Sequence of chain 1.A:
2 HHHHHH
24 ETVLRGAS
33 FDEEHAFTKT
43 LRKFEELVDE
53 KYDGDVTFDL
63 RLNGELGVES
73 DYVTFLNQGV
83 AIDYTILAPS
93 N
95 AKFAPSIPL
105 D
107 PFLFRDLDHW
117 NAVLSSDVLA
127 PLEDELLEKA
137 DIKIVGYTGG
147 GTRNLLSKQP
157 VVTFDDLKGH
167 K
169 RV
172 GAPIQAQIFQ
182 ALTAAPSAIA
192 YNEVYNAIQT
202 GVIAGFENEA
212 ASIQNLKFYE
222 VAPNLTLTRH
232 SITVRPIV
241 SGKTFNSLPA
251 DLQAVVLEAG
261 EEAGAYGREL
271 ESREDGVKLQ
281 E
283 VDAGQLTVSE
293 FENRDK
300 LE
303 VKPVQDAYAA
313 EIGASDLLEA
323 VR

A protein and the small-molecule ligand that binds it are described below.
Small molecule (SMILES): O=C(O)[C@H]1O[C@H](O)[C@@H](O)[C@@H](O)[C@@H]1O

Binding-site contacts:
Ligand atom O4 contacts residue GLU71 of chain 1.A at 2.7 Å (salt-bridge).
Ligand atom C3 contacts residue GLU71 of chain 1.A at 3.3 Å.
Ligand atom O5 contacts residue ASN209 of chain 1.A at 3.1 Å (h-bond).
Ligand atom O6A contacts residue TYR192 of chain 1.A at 3.5 Å.
Ligand atom O1 contacts residue PHE33 of chain 1.A at 3.4 Å.
Ligand atom O6A contacts residue ASN93 of chain 1.A at 3.6 Å.
Ligand atom O4 contacts residue ASN93 of chain 1.A at 2.8 Å (h-bond).
Ligand atom C6 contacts residue MSE171 of chain 1.A at 3.8 Å.
Ligand atom O5 contacts residue ARG149 of chain 1.A at 3.2 Å (salt-bridge).
Ligand atom C6 contacts residue ARG169 of chain 1.A at 3.5 Å.
Ligand atom O3 contacts residue GLU71 of chain 1.A at 2.7 Å (salt-bridge).
Ligand atom O6A contacts residue MSE171 of chain 1.A at 3.6 Å.
Ligand atom O2 contacts residue ARG236 of chain 1.A at 3.0 Å (salt-bridge).
Ligand atom O6B contacts residue TYR192 of chain 1.A at 3.6 Å.
Ligand atom O1 contacts residue TYR192 of chain 1.A at 2.8 Å (h-bond).
Ligand atom O1 contacts residue ASN209 of chain 1.A at 3.9 Å.
Ligand atom C1 contacts residue TYR192 of chain 1.A at 3.6 Å (hydrophobic).
Ligand atom C1 contacts residue GLU210 of chain 1.A at 3.6 Å.
Ligand atom C5 contacts residue TYR192 of chain 1.A at 3.7 Å (hydrophobic).
Ligand atom O3 contacts residue ALA90 of chain 1.A at 3.7 Å.
Ligand atom C6 contacts residue ARG149 of chain 1.A at 3.9 Å.
Ligand atom C2 contacts residue GLU210 of chain 1.A at 3.2 Å.
Ligand atom C1 contacts residue SER213 of chain 1.A at 3.7 Å.
Ligand atom O2 contacts residue GLU210 of chain 1.A at 2.6 Å (salt-bridge).
Ligand atom O6B contacts residue ASN209 of chain 1.A at 3.1 Å (h-bond).
Ligand atom O6A contacts residue ARG169 of chain 1.A at 2.9 Å (salt-bridge).
Ligand atom O4 contacts residue ALA90 of chain 1.A at 3.8 Å.
Ligand atom C1 contacts residue ARG149 of chain 1.A at 3.8 Å.
Ligand atom O3 contacts residue ARG236 of chain 1.A at 2.9 Å (salt-bridge).
Ligand atom O1 contacts residue SER213 of chain 1.A at 3.5 Å.
Ligand atom O6B contacts residue MSE171 of chain 1.A at 3.6 Å.
Ligand atom O6B contacts residue ARG149 of chain 1.A at 2.8 Å (salt-bridge).
Ligand atom C6 contacts residue TYR192 of chain 1.A at 3.5 Å (hydrophobic).
Ligand atom O1 contacts residue MSE32 of chain 1.A at 3.9 Å.
Ligand atom O6B contacts residue ARG169 of chain 1.A at 2.7 Å (salt-bridge).
Ligand atom O3 contacts residue PHE39 of chain 1.A at 3.4 Å.
Ligand atom C1 contacts residue ASN209 of chain 1.A at 3.7 Å.
Ligand atom C4 contacts residue GLU71 of chain 1.A at 3.8 Å.
Ligand atom O2 contacts residue ARG149 of chain 1.A at 3.0 Å (salt-bridge).
Ligand atom O5 contacts residue TYR192 of chain 1.A at 3.7 Å.